Binding-site contacts:
Ligand atom C8 contacts residue PHE180 of chain 3.B at 3.5 Å (hydrophobic).
Ligand atom C4 contacts residue PHE41 of chain 2.B at 3.4 Å (hydrophobic).
Ligand atom C5 contacts residue PHE220 of chain 3.B at 3.6 Å (hydrophobic).
Ligand atom N1 contacts residue LEU244 of chain 3.B at 2.9 Å (h-bond).
Ligand atom O5' contacts residue PHE126 of chain 2.B at 3.5 Å.
Ligand atom C3' contacts residue ASP7 of chain 2.B at 3.3 Å.
Ligand atom N3 contacts residue PHE220 of chain 3.B at 3.6 Å.
Ligand atom O4' contacts residue ASP68 of chain 2.B at 3.3 Å (salt-bridge).
Ligand atom C1' contacts residue ASP68 of chain 2.B at 3.3 Å.
Ligand atom N3 contacts residue PHE41 of chain 2.B at 3.4 Å.
Ligand atom O2' contacts residue TYR69 of chain 2.B at 3.7 Å.
Ligand atom O2' contacts residue PHE41 of chain 2.B at 3.7 Å.
Ligand atom N1 contacts residue PHE220 of chain 3.B at 3.6 Å.
Ligand atom N3 contacts residue TYR69 of chain 2.B at 3.3 Å.
Ligand atom C2 contacts residue PHE41 of chain 2.B at 3.6 Å (hydrophobic).
Ligand atom C2 contacts residue PHE220 of chain 3.B at 3.7 Å (hydrophobic).
Ligand atom C8 contacts residue PHE220 of chain 3.B at 3.7 Å (hydrophobic).
Ligand atom O3' contacts residue TRP8 of chain 2.B at 3.6 Å (h-bond).
Ligand atom C6 contacts residue PHE41 of chain 2.B at 3.6 Å (hydrophobic).
Ligand atom N7 contacts residue PHE180 of chain 3.B at 3.6 Å.
Ligand atom C2' contacts residue ASP7 of chain 2.B at 3.5 Å.
Ligand atom N7 contacts residue ASN182 of chain 3.B at 3.2 Å (h-bond).
Ligand atom O2' contacts residue ASP68 of chain 2.B at 3.7 Å.
Ligand atom O2' contacts residue ASP7 of chain 2.B at 2.6 Å (salt-bridge).
Ligand atom C2 contacts residue LEU244 of chain 3.B at 3.5 Å (hydrophobic).
Ligand atom O3' contacts residue VAL66 of chain 2.B at 3.3 Å (h-bond).
Ligand atom N1 contacts residue PHE41 of chain 2.B at 3.7 Å.
Ligand atom O3' contacts residue VAL67 of chain 2.B at 3.4 Å.
Ligand atom O3' contacts residue ASP68 of chain 2.B at 2.7 Å (salt-bridge).
Ligand atom N6 contacts residue ASN182 of chain 3.B at 3.1 Å (h-bond).
Ligand atom N6 contacts residue VAL242 of chain 3.B at 3.1 Å (h-bond).
Ligand atom N9 contacts residue PHE220 of chain 3.B at 3.6 Å.
Ligand atom C4 contacts residue PHE220 of chain 3.B at 3.5 Å (hydrophobic).
Ligand atom O3' contacts residue ASP7 of chain 2.B at 2.8 Å (salt-bridge).
Ligand atom C5 contacts residue PHE41 of chain 2.B at 3.5 Å (hydrophobic).
Ligand atom N7 contacts residue PHE220 of chain 3.B at 3.4 Å.
Ligand atom O5' contacts residue THR125 of chain 2.B at 2.6 Å (h-bond).
Ligand atom C6 contacts residue PHE220 of chain 3.B at 3.6 Å (hydrophobic).
Ligand atom C2' contacts residue PHE180 of chain 3.B at 3.6 Å (hydrophobic).
Ligand atom C4' contacts residue ASP68 of chain 2.B at 3.2 Å.

Sequence of chain 2.B:
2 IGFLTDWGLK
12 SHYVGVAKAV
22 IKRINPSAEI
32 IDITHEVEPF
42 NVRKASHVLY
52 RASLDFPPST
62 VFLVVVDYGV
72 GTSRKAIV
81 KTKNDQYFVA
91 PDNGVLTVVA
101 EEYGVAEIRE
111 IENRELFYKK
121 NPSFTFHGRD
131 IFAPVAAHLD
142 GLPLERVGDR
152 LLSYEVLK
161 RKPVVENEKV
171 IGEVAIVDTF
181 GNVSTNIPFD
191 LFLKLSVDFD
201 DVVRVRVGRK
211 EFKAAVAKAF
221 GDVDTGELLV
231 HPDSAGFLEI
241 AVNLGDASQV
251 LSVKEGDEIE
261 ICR

A protein and the small-molecule ligand that binds it are described below.
Small molecule (SMILES): Nc1ncnc2c1ncn2[C@@H]1O[C@H](CO)[C@@H](O)[C@H]1O

Sequence of chain 3.B:
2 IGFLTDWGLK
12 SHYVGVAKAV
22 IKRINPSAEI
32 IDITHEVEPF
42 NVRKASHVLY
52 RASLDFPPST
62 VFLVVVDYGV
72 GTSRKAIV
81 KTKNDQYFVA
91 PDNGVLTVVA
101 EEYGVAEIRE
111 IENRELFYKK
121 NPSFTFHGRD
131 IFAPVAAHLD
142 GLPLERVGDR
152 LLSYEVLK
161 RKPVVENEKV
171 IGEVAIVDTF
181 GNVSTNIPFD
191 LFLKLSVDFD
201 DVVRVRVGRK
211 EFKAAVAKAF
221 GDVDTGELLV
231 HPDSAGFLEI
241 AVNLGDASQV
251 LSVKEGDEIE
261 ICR